A small-molecule ligand and the protein it binds are described below.
Small molecule (SMILES): CC(=O)N[C@H]1[C@H](O[C@H]2[C@H](O)[C@@H](NC(C)=O)CO[C@@H]2CO)O[C@H](CO)[C@@H](O[C@@H]2O[C@H](CO)[C@@H](O)[C@H](O)[C@@H]2O)[C@@H]1O

Binding-site contacts:
Ligand atom C3 contacts residue ASN159 of chain 1.C at 3.9 Å.
Ligand atom C8 contacts residue THR161 of chain 1.C at 3.6 Å.
Ligand atom C4 contacts residue ASN159 of chain 1.C at 4.3 Å.
Ligand atom C6 contacts residue THR161 of chain 1.C at 3.0 Å.
Ligand atom O6 contacts residue THR161 of chain 1.C at 3.4 Å (h-bond).
Ligand atom O5 contacts residue THR161 of chain 1.C at 4.2 Å.
Ligand atom O7 contacts residue ASN159 of chain 1.C at 3.2 Å (h-bond).
Ligand atom C5 contacts residue ASN159 of chain 1.C at 3.7 Å.
Ligand atom O5 contacts residue ASN159 of chain 1.C at 2.3 Å (h-bond).
Ligand atom N2 contacts residue ASN159 of chain 1.C at 3.1 Å (h-bond).
Ligand atom C8 contacts residue VAL236 of chain 1.C at 3.7 Å (hydrophobic).
Ligand atom C2 contacts residue ASN159 of chain 1.C at 2.6 Å.
Ligand atom C5 contacts residue THR161 of chain 1.C at 4.2 Å.
Ligand atom C1 contacts residue ASN159 of chain 1.C at 1.5 Å.
Ligand atom C7 contacts residue ASN159 of chain 1.C at 3.4 Å.

Sequence of chain 1.C:
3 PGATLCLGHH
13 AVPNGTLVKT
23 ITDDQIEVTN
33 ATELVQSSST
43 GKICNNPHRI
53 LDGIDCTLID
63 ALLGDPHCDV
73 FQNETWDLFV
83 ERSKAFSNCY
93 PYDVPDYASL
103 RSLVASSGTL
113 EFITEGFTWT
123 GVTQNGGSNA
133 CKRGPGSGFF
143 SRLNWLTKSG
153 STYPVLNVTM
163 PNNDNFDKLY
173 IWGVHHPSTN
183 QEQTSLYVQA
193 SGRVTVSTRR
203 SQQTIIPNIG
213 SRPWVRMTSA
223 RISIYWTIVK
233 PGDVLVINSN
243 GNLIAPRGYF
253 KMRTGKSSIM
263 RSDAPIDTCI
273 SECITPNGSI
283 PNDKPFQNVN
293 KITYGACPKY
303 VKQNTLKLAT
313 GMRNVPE